Binding-site contacts:
Ligand atom C16 contacts residue ILE104 of chain 5.A at 3.7 Å (hydrophobic).
Ligand atom C20 contacts residue VAL188 of chain 5.A at 3.7 Å (hydrophobic).
Ligand atom C13 contacts residue TYR128 of chain 5.A at 3.0 Å (hydrophobic).
Ligand atom C14 contacts residue TYR128 of chain 5.A at 3.3 Å (hydrophobic).
Ligand atom C18 contacts residue VAL188 of chain 5.A at 3.9 Å (hydrophobic).
Ligand atom C7 contacts residue TYR197 of chain 5.A at 3.5 Å (hydrophobic).
Ligand atom C13 contacts residue SER126 of chain 5.A at 3.7 Å.
Ligand atom N12 contacts residue TYR128 of chain 5.A at 2.5 Å (h-bond).
Ligand atom C1 contacts residue DMS1 of chain 5.F at 4.1 Å.
Ligand atom C16 contacts residue TYR128 of chain 5.A at 2.9 Å (hydrophobic).
Ligand atom C19 contacts residue TYR152 of chain 5.A at 3.9 Å (hydrophobic).
Ligand atom N5 contacts residue DMS1 of chain 5.F at 3.9 Å.
Ligand atom C11 contacts residue MET221 of chain 5.A at 4.0 Å (hydrophobic).
Ligand atom C20 contacts residue VAL191 of chain 5.A at 3.5 Å (hydrophobic).
Ligand atom C8 contacts residue TYR197 of chain 5.A at 3.4 Å (hydrophobic).
Ligand atom C1 contacts residue ASN198 of chain 5.A at 4.0 Å.
Ligand atom C7 contacts residue LEU106 of chain 5.A at 4.1 Å (hydrophobic).
Ligand atom N9 contacts residue TYR128 of chain 5.A at 4.1 Å.
Ligand atom C11 contacts residue ILE104 of chain 5.A at 3.5 Å (hydrophobic).
Ligand atom C14 contacts residue SER126 of chain 5.A at 3.6 Å.
Ligand atom C14 contacts residue TYR197 of chain 5.A at 4.1 Å (hydrophobic).
Ligand atom C17 contacts residue TYR128 of chain 5.A at 3.8 Å (hydrophobic).
Ligand atom N4 contacts residue DMS1 of chain 5.F at 3.6 Å (h-bond).
Ligand atom N4 contacts residue ASN219 of chain 5.A at 4.0 Å.
Ligand atom C10 contacts residue ILE104 of chain 5.A at 3.9 Å (hydrophobic).
Ligand atom C7 contacts residue PHE124 of chain 5.A at 3.8 Å (hydrophobic).
Ligand atom C21 contacts residue ILE104 of chain 5.A at 3.5 Å (hydrophobic).
Ligand atom C8 contacts residue PHE124 of chain 5.A at 3.6 Å (hydrophobic).
Ligand atom C21 contacts residue MET224 of chain 5.A at 4.0 Å (hydrophobic).
Ligand atom C17 contacts residue ILE104 of chain 5.A at 3.8 Å (hydrophobic).
Ligand atom C19 contacts residue VAL188 of chain 5.A at 3.5 Å (hydrophobic).
Ligand atom C11 contacts residue TYR128 of chain 5.A at 3.4 Å (hydrophobic).
Ligand atom C15 contacts residue TYR128 of chain 5.A at 3.0 Å (hydrophobic).
Ligand atom C10 contacts residue MET221 of chain 5.A at 4.0 Å (hydrophobic).
Ligand atom C19 contacts residue VAL191 of chain 5.A at 4.0 Å (hydrophobic).
Ligand atom C10 contacts residue LEU106 of chain 5.A at 4.0 Å (hydrophobic).
Ligand atom N5 contacts residue ASN219 of chain 5.A at 4.1 Å.
Ligand atom C18 contacts residue TYR152 of chain 5.A at 3.8 Å (hydrophobic).
Ligand atom C13 contacts residue TYR197 of chain 5.A at 4.0 Å (hydrophobic).
Ligand atom C10 contacts residue TYR128 of chain 5.A at 3.6 Å (hydrophobic).

The protein below binds the small molecule below.
Small molecule (SMILES): COc1ccc(N2CCN(c3cccc(C)c3)CC2)nn1

Sequence of chain 5.A:
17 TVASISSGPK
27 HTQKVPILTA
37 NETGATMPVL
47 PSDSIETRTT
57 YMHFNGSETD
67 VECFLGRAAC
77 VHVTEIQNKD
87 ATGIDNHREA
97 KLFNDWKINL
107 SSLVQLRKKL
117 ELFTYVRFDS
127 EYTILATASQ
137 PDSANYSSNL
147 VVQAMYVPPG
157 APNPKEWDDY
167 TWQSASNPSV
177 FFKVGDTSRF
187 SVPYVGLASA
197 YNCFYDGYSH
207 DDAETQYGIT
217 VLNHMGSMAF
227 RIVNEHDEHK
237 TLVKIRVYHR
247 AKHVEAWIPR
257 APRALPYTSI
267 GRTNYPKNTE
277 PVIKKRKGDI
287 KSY